Sequence of chain 1.B:
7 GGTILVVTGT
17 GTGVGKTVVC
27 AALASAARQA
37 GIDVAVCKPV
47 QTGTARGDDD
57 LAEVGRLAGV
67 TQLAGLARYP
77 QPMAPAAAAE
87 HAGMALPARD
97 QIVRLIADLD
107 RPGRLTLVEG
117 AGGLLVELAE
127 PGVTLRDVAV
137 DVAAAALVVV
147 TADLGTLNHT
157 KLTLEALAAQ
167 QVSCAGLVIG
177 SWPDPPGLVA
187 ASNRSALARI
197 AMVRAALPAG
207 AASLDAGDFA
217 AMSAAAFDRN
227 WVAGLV

A protein and the small-molecule ligand that binds it are described below.
Small molecule (SMILES): O=C(O)Cc1ccc(C[C@@H]2CCC[C@H]2CC(=O)O)cc1

Binding-site contacts:
Ligand atom C01 contacts residue ALA80 of chain 1.B at 3.4 Å (hydrophobic).
Ligand atom C12 contacts residue L5J1 of chain 1.G at 0.3 Å.
Ligand atom O15 contacts residue L5J1 of chain 1.G at 0.4 Å (h-bond).
Ligand atom O16 contacts residue SO41 of chain 1.I at 3.2 Å (h-bond).
Ligand atom O16 contacts residue L5J1 of chain 1.G at 0.5 Å (h-bond).
Ligand atom O16 contacts residue THR18 of chain 1.B at 2.6 Å (h-bond).
Ligand atom C08 contacts residue L5J1 of chain 1.G at 0.6 Å.
Ligand atom C11 contacts residue L5J1 of chain 1.G at 0.7 Å.
Ligand atom C06 contacts residue L5J1 of chain 1.G at 0.1 Å.
Ligand atom C08 contacts residue THR18 of chain 1.B at 3.3 Å.
Ligand atom O19 contacts residue THR152 of chain 1.A at 3.1 Å (h-bond).
Ligand atom C03 contacts residue L5J1 of chain 1.G at 0.1 Å.
Ligand atom C08 contacts residue SO41 of chain 1.I at 3.5 Å.
Ligand atom O16 contacts residue GLY19 of chain 1.B at 3.2 Å (h-bond).
Ligand atom O20 contacts residue ASN154 of chain 1.A at 3.0 Å (h-bond).
Ligand atom C10 contacts residue L5J1 of chain 1.G at 0.9 Å.
Ligand atom O15 contacts residue GLY118 of chain 1.B at 3.1 Å (h-bond).
Ligand atom C09 contacts residue L5J1 of chain 1.G at 0.3 Å.
Ligand atom C02 contacts residue ALA80 of chain 1.B at 3.4 Å (hydrophobic).
Ligand atom C18 contacts residue L5J1 of chain 1.G at 0.1 Å.
Ligand atom O19 contacts residue GLY151 of chain 1.A at 2.9 Å (h-bond).
Ligand atom O19 contacts residue LEU153 of chain 1.A at 3.0 Å (h-bond).
Ligand atom C04 contacts residue L5J1 of chain 1.G at 0.2 Å.
Ligand atom O16 contacts residue LYS22 of chain 1.B at 2.8 Å (salt-bridge).
Ligand atom O20 contacts residue L5J1 of chain 1.G at 0.2 Å (h-bond).
Ligand atom O16 contacts residue GLY118 of chain 1.B at 3.3 Å (h-bond).
Ligand atom C01 contacts residue L5J1 of chain 1.G at 0.1 Å.
Ligand atom C09 contacts residue SO41 of chain 1.I at 3.1 Å.
Ligand atom C14 contacts residue ARG52 of chain 1.B at 3.4 Å.
Ligand atom C14 contacts residue L5J1 of chain 1.G at 0.7 Å.
Ligand atom C07 contacts residue L5J1 of chain 1.G at 0.3 Å.
Ligand atom C02 contacts residue L5J1 of chain 1.G at 0.1 Å.
Ligand atom C01 contacts residue VAL122 of chain 1.B at 3.4 Å (hydrophobic).
Ligand atom C03 contacts residue LEU150 of chain 1.A at 3.5 Å (hydrophobic).
Ligand atom O19 contacts residue L5J1 of chain 1.G at 0.2 Å (h-bond).
Ligand atom C05 contacts residue L5J1 of chain 1.G at 0.2 Å.
Ligand atom C10 contacts residue THR18 of chain 1.B at 3.4 Å.
Ligand atom C13 contacts residue L5J1 of chain 1.G at 0.6 Å.
Ligand atom C09 contacts residue THR18 of chain 1.B at 3.3 Å.
Ligand atom C17 contacts residue L5J1 of chain 1.G at 0.2 Å.

Sequence of chain 1.A:
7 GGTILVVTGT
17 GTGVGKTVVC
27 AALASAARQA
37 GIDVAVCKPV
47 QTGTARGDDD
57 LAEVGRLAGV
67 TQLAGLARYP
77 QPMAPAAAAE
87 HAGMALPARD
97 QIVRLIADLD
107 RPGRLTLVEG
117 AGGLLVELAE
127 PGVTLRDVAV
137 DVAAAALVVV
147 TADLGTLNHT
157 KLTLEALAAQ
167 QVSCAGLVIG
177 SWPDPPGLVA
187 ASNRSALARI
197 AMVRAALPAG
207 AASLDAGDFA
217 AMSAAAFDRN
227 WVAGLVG